Binding-site contacts:
Ligand atom C1 contacts residue ASN26 of chain 1.B at 1.4 Å.
Ligand atom O5 contacts residue ALA147 of chain 1.B at 3.9 Å.
Ligand atom O6 contacts residue ILE149 of chain 1.B at 3.8 Å.
Ligand atom C6 contacts residue ALA147 of chain 1.B at 3.6 Å (hydrophobic).
Ligand atom C5 contacts residue ALA147 of chain 1.B at 4.3 Å (hydrophobic).
Ligand atom C3 contacts residue ASN26 of chain 1.B at 3.9 Å.
Ligand atom C7 contacts residue GLY24 of chain 1.B at 3.8 Å.
Ligand atom O7 contacts residue ASN26 of chain 1.B at 3.3 Å (h-bond).
Ligand atom N2 contacts residue ASN26 of chain 1.B at 3.1 Å (h-bond).
Ligand atom N2 contacts residue GLY24 of chain 1.B at 3.9 Å.
Ligand atom O6 contacts residue ALA147 of chain 1.B at 4.1 Å.
Ligand atom C2 contacts residue ASN26 of chain 1.B at 2.6 Å.
Ligand atom O5 contacts residue ASN26 of chain 1.B at 2.3 Å (h-bond).
Ligand atom O7 contacts residue THR102 of chain 1.B at 4.3 Å.
Ligand atom C7 contacts residue ASN26 of chain 1.B at 3.4 Å.
Ligand atom C4 contacts residue ASN26 of chain 1.B at 4.2 Å.
Ligand atom C5 contacts residue ASN26 of chain 1.B at 3.6 Å.
Ligand atom C8 contacts residue GLY24 of chain 1.B at 3.1 Å.

Sequence of chain 1.B:
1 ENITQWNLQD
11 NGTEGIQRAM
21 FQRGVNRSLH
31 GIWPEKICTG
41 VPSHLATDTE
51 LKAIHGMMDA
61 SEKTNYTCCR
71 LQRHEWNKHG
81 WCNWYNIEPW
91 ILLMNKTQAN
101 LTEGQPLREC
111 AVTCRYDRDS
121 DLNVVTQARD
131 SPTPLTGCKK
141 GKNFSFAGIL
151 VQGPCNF

This small molecule binds to this protein.
Small molecule (SMILES): CC(=O)N[C@@H]1[C@@H](O)[C@H](O)[C@@H](CO)O[C@H]1O